This small molecule binds to this protein.
Small molecule (SMILES): CC(=O)N[C@@H]1[C@@H](O)[C@H](O)[C@@H](CO)O[C@H]1O

Sequence of chain 1.B:
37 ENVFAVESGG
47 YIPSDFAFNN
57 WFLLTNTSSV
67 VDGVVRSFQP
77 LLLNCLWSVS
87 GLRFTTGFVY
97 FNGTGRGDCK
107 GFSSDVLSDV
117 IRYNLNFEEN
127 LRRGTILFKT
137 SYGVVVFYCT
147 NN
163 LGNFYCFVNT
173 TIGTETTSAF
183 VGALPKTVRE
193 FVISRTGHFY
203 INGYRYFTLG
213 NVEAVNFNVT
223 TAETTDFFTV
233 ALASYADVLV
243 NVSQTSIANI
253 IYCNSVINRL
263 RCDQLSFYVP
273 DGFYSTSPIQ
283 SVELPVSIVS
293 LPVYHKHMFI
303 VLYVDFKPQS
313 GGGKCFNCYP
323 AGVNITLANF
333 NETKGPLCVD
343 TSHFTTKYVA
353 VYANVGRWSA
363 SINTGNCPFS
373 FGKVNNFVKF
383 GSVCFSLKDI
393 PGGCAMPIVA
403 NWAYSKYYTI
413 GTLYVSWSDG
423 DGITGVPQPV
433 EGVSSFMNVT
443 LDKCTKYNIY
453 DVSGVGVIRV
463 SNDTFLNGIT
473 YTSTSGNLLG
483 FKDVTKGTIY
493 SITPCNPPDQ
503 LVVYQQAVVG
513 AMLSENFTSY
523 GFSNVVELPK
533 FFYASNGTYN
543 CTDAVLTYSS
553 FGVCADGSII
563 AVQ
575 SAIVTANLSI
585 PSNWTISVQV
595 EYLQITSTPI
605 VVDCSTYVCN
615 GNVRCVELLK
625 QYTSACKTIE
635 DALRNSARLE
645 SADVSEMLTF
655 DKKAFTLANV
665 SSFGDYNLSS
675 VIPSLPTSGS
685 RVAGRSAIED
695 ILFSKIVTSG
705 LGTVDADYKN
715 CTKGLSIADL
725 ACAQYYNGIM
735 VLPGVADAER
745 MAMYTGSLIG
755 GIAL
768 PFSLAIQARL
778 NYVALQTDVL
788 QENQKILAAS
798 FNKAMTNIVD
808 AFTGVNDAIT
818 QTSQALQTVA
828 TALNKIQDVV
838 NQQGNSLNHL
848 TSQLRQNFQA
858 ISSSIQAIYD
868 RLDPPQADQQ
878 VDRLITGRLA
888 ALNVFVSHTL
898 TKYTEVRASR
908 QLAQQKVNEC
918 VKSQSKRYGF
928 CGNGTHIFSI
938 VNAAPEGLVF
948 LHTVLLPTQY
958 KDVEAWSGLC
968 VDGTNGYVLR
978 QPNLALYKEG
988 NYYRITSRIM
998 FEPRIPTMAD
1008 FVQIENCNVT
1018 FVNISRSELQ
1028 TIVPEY

Binding-site contacts:
Ligand atom C5 contacts residue ASN542 of chain 1.B at 3.6 Å.
Ligand atom C2 contacts residue ASN542 of chain 1.B at 2.5 Å.
Ligand atom C4 contacts residue ASN542 of chain 1.B at 4.2 Å.
Ligand atom O5 contacts residue ASN542 of chain 1.B at 2.4 Å (h-bond).
Ligand atom N2 contacts residue ASN542 of chain 1.B at 2.8 Å (h-bond).
Ligand atom C1 contacts residue ASN542 of chain 1.B at 1.4 Å.
Ligand atom C7 contacts residue ASN542 of chain 1.B at 3.2 Å.
Ligand atom C3 contacts residue ASN542 of chain 1.B at 3.8 Å.
Ligand atom O7 contacts residue ASN542 of chain 1.B at 3.0 Å (h-bond).